Sequence of chain 1.GB:
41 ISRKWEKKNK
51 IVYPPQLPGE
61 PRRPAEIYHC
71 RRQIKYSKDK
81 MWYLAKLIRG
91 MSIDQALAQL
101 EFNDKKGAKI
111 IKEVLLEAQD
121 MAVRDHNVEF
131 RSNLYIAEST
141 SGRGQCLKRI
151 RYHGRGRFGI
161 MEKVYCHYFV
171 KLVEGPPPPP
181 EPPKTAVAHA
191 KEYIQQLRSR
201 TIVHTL

Binding-site contacts:
Ligand atom C5 contacts residue ARG155 of chain 1.GB at 3.7 Å.
Ligand atom C4 contacts residue ARG155 of chain 1.GB at 4.5 Å.
Ligand atom O contacts residue DOL1 of chain 1.CI at 4.4 Å.
Ligand atom CG contacts residue DOL1 of chain 1.CI at 4.2 Å.
Ligand atom CB contacts residue DOL1 of chain 1.CI at 4.0 Å.
Ligand atom C8 contacts residue ARG155 of chain 1.GB at 4.2 Å.

This small molecule binds to this protein.
Small molecule (SMILES): CC[C@H]1NC(=O)[C@@H](NC(=O)c2ncccc2O)[C@H](C)OC(=O)[C@H](c2ccccc2)NC(=O)[C@@H]2CC(=O)[C@@H](CS[C@@H]3CN4CCC3CC4)CN2C(=O)[C@H](Cc2ccc(N(C)C)cc2)N(C)C(=O)[C@H]2CCCN2C1=O